Sequence of chain 1.D:
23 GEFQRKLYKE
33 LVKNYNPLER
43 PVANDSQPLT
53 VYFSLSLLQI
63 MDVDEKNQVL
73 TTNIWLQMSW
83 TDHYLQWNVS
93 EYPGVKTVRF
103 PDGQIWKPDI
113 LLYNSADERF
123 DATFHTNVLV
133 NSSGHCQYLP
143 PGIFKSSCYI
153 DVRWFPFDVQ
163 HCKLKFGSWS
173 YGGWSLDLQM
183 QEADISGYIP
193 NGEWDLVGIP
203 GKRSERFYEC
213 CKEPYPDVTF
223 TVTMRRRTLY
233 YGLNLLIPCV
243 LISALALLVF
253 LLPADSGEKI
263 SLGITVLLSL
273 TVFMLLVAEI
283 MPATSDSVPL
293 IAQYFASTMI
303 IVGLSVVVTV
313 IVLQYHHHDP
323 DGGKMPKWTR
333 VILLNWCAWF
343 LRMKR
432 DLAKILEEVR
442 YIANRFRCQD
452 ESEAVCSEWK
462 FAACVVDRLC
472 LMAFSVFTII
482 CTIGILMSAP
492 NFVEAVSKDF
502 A

A protein and the small-molecule ligand that binds it are described below.
Small molecule (SMILES): CC(C)CCC[C@@H](C)[C@H]1CC[C@H]2[C@@H]3CC=C4C[C@@H](O)CC[C@]4(C)[C@H]3CC[C@]12C

Binding-site contacts:
Ligand atom C18 contacts residue LEU335 of chain 1.D at 4.3 Å (hydrophobic).
Ligand atom C21 contacts residue ILE313 of chain 1.D at 3.8 Å (hydrophobic).
Ligand atom C6 contacts residue THR331 of chain 1.D at 4.4 Å.
Ligand atom O1 contacts residue TRP330 of chain 1.D at 3.3 Å.
Ligand atom C27 contacts residue ALA474 of chain 1.D at 3.9 Å (hydrophobic).
Ligand atom C24 contacts residue LEU470 of chain 1.D at 3.6 Å (hydrophobic).
Ligand atom C23 contacts residue CYS471 of chain 1.D at 4.1 Å (hydrophobic).
Ligand atom O1 contacts residue PRO328 of chain 1.D at 4.2 Å.
Ligand atom C25 contacts residue ALA474 of chain 1.D at 3.6 Å (hydrophobic).
Ligand atom C19 contacts residue THR331 of chain 1.D at 4.2 Å.
Ligand atom C16 contacts residue LEU470 of chain 1.D at 4.5 Å (hydrophobic).
Ligand atom C25 contacts residue LEU470 of chain 1.D at 4.2 Å (hydrophobic).
Ligand atom C27 contacts residue LEU470 of chain 1.D at 3.9 Å (hydrophobic).
Ligand atom C3 contacts residue TRP330 of chain 1.D at 4.0 Å (hydrophobic).
Ligand atom C4 contacts residue TRP330 of chain 1.D at 3.7 Å (hydrophobic).
Ligand atom C4 contacts residue THR331 of chain 1.D at 3.5 Å.
Ligand atom C22 contacts residue CYS471 of chain 1.D at 3.9 Å (hydrophobic).
Ligand atom C25 contacts residue CYS471 of chain 1.D at 4.1 Å (hydrophobic).
Ligand atom C19 contacts residue TYR317 of chain 1.D at 3.0 Å (hydrophobic).
Ligand atom C7 contacts residue ILE334 of chain 1.D at 4.0 Å (hydrophobic).
Ligand atom C26 contacts residue PHE475 of chain 1.D at 4.5 Å (hydrophobic).
Ligand atom C5 contacts residue THR331 of chain 1.D at 4.2 Å.
Ligand atom C24 contacts residue CYS471 of chain 1.D at 3.1 Å (hydrophobic).
Ligand atom C20 contacts residue VAL467 of chain 1.D at 4.4 Å (hydrophobic).
Ligand atom C6 contacts residue ILE334 of chain 1.D at 3.6 Å (hydrophobic).